A small-molecule ligand and the protein it binds are described below.
Small molecule (SMILES): CC(=O)N[C@@H]1[C@@H](O)[C@H](O)[C@@H](CO)O[C@H]1O

Sequence of chain 1.F:
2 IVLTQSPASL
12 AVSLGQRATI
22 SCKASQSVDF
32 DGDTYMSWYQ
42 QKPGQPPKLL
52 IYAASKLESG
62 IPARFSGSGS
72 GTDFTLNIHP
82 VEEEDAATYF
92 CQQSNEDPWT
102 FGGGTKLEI

Sequence of chain 1.C:
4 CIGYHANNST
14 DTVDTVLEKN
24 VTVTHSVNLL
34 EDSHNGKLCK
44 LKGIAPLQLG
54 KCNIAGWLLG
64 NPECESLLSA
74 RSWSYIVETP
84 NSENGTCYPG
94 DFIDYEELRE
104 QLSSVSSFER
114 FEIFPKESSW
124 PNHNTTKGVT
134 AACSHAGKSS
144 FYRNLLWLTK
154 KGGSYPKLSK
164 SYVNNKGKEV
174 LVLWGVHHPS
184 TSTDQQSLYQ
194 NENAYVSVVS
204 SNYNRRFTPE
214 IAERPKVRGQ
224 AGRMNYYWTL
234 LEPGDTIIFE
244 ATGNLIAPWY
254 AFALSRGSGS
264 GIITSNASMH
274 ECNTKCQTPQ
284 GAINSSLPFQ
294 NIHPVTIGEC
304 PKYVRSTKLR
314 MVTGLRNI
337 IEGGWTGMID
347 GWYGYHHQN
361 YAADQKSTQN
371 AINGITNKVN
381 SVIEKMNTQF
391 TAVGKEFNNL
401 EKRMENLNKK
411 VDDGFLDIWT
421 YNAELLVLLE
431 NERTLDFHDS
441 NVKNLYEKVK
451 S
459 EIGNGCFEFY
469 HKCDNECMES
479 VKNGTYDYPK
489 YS

Binding-site contacts:
Ligand atom C6 contacts residue GLU97 of chain 1.F at 3.5 Å.
Ligand atom C7 contacts residue ASN127 of chain 1.C at 3.2 Å.
Ligand atom C1 contacts residue THR129 of chain 1.C at 3.4 Å.
Ligand atom O6 contacts residue LYS130 of chain 1.C at 3.5 Å.
Ligand atom C1 contacts residue ASN127 of chain 1.C at 1.4 Å.
Ligand atom O5 contacts residue ASN127 of chain 1.C at 2.4 Å (h-bond).
Ligand atom O7 contacts residue ASN127 of chain 1.C at 3.5 Å (h-bond).
Ligand atom O6 contacts residue GLU97 of chain 1.F at 3.1 Å (salt-bridge).
Ligand atom C6 contacts residue THR129 of chain 1.C at 4.0 Å.
Ligand atom O6 contacts residue THR129 of chain 1.C at 3.6 Å.
Ligand atom C4 contacts residue THR129 of chain 1.C at 4.2 Å.
Ligand atom C4 contacts residue GLU97 of chain 1.F at 4.5 Å.
Ligand atom C5 contacts residue ASN127 of chain 1.C at 3.7 Å.
Ligand atom C4 contacts residue ASN127 of chain 1.C at 4.2 Å.
Ligand atom C3 contacts residue ASN127 of chain 1.C at 3.7 Å.
Ligand atom C5 contacts residue LYS130 of chain 1.C at 4.5 Å.
Ligand atom C2 contacts residue ASN127 of chain 1.C at 2.4 Å.
Ligand atom C3 contacts residue THR129 of chain 1.C at 4.2 Å.
Ligand atom O7 contacts residue THR129 of chain 1.C at 3.3 Å.
Ligand atom N2 contacts residue ASN127 of chain 1.C at 2.7 Å (h-bond).
Ligand atom C2 contacts residue THR129 of chain 1.C at 4.4 Å.
Ligand atom O4 contacts residue GLU97 of chain 1.F at 3.5 Å (salt-bridge).
Ligand atom C5 contacts residue THR129 of chain 1.C at 3.1 Å.
Ligand atom O5 contacts residue LYS130 of chain 1.C at 3.8 Å.
Ligand atom C7 contacts residue THR129 of chain 1.C at 4.5 Å.
Ligand atom C8 contacts residue LYS154 of chain 1.C at 4.5 Å.
Ligand atom C5 contacts residue GLU97 of chain 1.F at 4.3 Å.
Ligand atom O5 contacts residue THR129 of chain 1.C at 3.3 Å (h-bond).
Ligand atom C6 contacts residue LYS130 of chain 1.C at 3.5 Å.
Ligand atom C8 contacts residue ASN127 of chain 1.C at 4.3 Å.